Sequence of chain 1.C:
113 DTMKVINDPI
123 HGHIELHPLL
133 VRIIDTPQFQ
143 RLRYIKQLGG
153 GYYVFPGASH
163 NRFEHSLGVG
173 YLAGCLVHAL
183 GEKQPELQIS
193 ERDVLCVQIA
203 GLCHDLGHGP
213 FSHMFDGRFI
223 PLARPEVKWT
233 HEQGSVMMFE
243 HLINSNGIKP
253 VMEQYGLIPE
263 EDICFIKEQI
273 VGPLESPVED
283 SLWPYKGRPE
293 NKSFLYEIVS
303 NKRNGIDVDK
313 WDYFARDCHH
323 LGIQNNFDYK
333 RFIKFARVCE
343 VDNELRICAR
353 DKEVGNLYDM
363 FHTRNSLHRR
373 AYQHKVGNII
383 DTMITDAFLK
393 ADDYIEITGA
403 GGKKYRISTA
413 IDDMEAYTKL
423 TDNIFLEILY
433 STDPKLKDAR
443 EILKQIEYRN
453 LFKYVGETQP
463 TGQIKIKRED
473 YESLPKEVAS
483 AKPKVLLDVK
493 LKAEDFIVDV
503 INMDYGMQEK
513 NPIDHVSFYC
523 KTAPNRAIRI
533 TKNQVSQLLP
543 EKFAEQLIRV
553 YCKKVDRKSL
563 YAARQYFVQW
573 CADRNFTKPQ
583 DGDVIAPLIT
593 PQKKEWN

A small-molecule ligand and the protein it binds are described below.
Small molecule (SMILES): Nc1nc(=O)c2ncn([C@H]3C[C@H](O)[C@@H](CO[P](=O)(S)OP(=O)(O)OP(=O)(O)O)O3)c2[nH]1

Binding-site contacts:
Ligand atom S1A contacts residue LYS116 of chain 1.D at 3.7 Å.
Ligand atom O5' contacts residue ARG451 of chain 1.C at 3.3 Å (salt-bridge).
Ligand atom O1G contacts residue LYS523 of chain 1.B at 2.5 Å (salt-bridge).
Ligand atom C5' contacts residue T8T1 of chain 1.N at 3.6 Å.
Ligand atom O1G contacts residue T8T1 of chain 1.N at 3.5 Å (h-bond).
Ligand atom O6 contacts residue PHE165 of chain 1.D at 3.3 Å.
Ligand atom O3' contacts residue VAL117 of chain 1.D at 3.4 Å (h-bond).
Ligand atom N1 contacts residue ASP137 of chain 1.D at 3.4 Å (salt-bridge).
Ligand atom C1' contacts residue VAL156 of chain 1.C at 3.6 Å (hydrophobic).
Ligand atom O1B contacts residue LYS377 of chain 1.C at 3.5 Å.
Ligand atom C6 contacts residue ARG451 of chain 1.C at 2.8 Å.
Ligand atom C6 contacts residue ILE136 of chain 1.D at 3.7 Å (hydrophobic).
Ligand atom PG contacts residue LYS116 of chain 1.D at 3.5 Å.
Ligand atom O6 contacts residue ILE136 of chain 1.D at 3.5 Å.
Ligand atom C5' contacts residue VAL378 of chain 1.C at 3.3 Å (hydrophobic).
Ligand atom N1 contacts residue ARG451 of chain 1.C at 2.6 Å (salt-bridge).
Ligand atom PA contacts residue LYS116 of chain 1.D at 3.6 Å.
Ligand atom C2' contacts residue ILE118 of chain 1.D at 3.4 Å (hydrophobic).
Ligand atom O2A contacts residue LYS116 of chain 1.D at 2.5 Å (salt-bridge).
Ligand atom O6 contacts residue ARG451 of chain 1.C at 3.3 Å (salt-bridge).
Ligand atom C2 contacts residue ARG451 of chain 1.C at 1.9 Å.
Ligand atom O1B contacts residue VAL378 of chain 1.C at 3.5 Å.
Ligand atom C3' contacts residue T8T1 of chain 1.N at 3.6 Å.
Ligand atom C2' contacts residue VAL117 of chain 1.D at 3.4 Å (hydrophobic).
Ligand atom C4 contacts residue ARG451 of chain 1.C at 2.8 Å.
Ligand atom N3 contacts residue ARG451 of chain 1.C at 2.1 Å (salt-bridge).
Ligand atom C8 contacts residue VAL156 of chain 1.C at 3.5 Å (hydrophobic).
Ligand atom O3A contacts residue VAL378 of chain 1.C at 3.4 Å.
Ligand atom O3' contacts residue T8T1 of chain 1.N at 2.6 Å (h-bond).
Ligand atom O3B contacts residue LYS116 of chain 1.D at 3.4 Å (salt-bridge).
Ligand atom N7 contacts residue ARG145 of chain 1.D at 3.6 Å.
Ligand atom N1 contacts residue ILE136 of chain 1.D at 3.6 Å.
Ligand atom C5 contacts residue ARG451 of chain 1.C at 3.0 Å.
Ligand atom S1A contacts residue ARG451 of chain 1.C at 3.3 Å.
Ligand atom O2A contacts residue T8T1 of chain 1.N at 3.2 Å (h-bond).
Ligand atom N2 contacts residue ARG451 of chain 1.C at 2.3 Å (salt-bridge).
Ligand atom O6 contacts residue GLN142 of chain 1.D at 3.6 Å (h-bond).
Ligand atom O3G contacts residue LYS455 of chain 1.C at 3.1 Å (salt-bridge).
Ligand atom N2 contacts residue ASP137 of chain 1.D at 3.1 Å (salt-bridge).
Ligand atom O2G contacts residue LYS116 of chain 1.D at 2.7 Å (salt-bridge).

Sequence of chain 1.D:
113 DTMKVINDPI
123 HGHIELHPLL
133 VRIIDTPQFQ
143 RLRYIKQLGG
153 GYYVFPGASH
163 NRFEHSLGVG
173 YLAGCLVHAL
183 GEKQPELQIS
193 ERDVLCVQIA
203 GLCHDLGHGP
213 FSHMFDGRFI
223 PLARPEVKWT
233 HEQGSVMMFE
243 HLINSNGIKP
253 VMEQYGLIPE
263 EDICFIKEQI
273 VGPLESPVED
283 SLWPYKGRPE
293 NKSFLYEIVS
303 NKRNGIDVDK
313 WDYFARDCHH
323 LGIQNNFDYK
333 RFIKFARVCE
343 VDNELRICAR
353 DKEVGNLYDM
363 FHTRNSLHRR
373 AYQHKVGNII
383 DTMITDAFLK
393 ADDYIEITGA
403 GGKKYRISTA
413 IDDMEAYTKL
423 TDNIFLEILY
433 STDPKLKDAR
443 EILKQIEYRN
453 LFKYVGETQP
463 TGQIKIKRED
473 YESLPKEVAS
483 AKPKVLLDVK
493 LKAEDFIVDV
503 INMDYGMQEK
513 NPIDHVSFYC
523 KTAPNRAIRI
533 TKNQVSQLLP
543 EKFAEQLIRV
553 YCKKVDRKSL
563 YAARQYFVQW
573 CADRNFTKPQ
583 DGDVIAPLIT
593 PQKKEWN

Sequence of chain 1.B:
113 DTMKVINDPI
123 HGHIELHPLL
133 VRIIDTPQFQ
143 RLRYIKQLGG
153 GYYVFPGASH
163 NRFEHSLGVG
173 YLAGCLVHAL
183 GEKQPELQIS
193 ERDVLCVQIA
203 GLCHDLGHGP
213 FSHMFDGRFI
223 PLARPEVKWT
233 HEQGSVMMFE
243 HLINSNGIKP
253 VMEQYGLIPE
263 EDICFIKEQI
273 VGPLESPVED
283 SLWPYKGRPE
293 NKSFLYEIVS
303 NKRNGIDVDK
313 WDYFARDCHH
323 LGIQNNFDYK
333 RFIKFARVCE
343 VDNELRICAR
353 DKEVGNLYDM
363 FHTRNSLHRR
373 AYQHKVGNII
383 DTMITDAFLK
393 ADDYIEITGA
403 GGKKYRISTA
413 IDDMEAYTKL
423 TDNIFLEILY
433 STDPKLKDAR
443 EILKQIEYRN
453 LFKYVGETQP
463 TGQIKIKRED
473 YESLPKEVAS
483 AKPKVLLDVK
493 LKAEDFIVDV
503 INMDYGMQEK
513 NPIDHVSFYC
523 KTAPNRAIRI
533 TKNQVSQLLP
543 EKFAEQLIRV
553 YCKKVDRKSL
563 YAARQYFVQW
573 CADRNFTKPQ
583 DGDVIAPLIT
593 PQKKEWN